Binding-site contacts:
Ligand atom C27 contacts residue PHE54 of chain 2.A at 4.2 Å (hydrophobic).
Ligand atom C5 contacts residue VAL95 of chain 2.A at 3.7 Å (hydrophobic).
Ligand atom C2 contacts residue PHE86 of chain 2.A at 3.6 Å (hydrophobic).
Ligand atom C5 contacts residue PHE116 of chain 2.A at 3.6 Å (hydrophobic).
Ligand atom C4 contacts residue VAL84 of chain 2.A at 4.2 Å (hydrophobic).
Ligand atom C25 contacts residue TYR55 of chain 2.A at 4.0 Å (hydrophobic).
Ligand atom C19 contacts residue VAL84 of chain 2.A at 3.8 Å (hydrophobic).
Ligand atom C27 contacts residue HIS38 of chain 2.A at 2.8 Å.
Ligand atom C19 contacts residue PHE116 of chain 2.A at 4.2 Å (hydrophobic).
Ligand atom C13 contacts residue HIS38 of chain 2.A at 3.3 Å.
Ligand atom C11 contacts residue VAL84 of chain 2.A at 3.9 Å (hydrophobic).
Ligand atom C4 contacts residue HIS38 of chain 2.A at 3.5 Å.
Ligand atom C24 contacts residue LEU63 of chain 2.A at 4.1 Å (hydrophobic).
Ligand atom C25 contacts residue LEU18 of chain 2.A at 3.8 Å (hydrophobic).
Ligand atom O1 contacts residue PHE86 of chain 2.A at 4.2 Å.
Ligand atom O26 contacts residue ASN99 of chain 2.A at 3.0 Å (h-bond).
Ligand atom C19 contacts residue PRO97 of chain 2.A at 3.6 Å (hydrophobic).
Ligand atom C18 contacts residue PHE82 of chain 2.A at 3.8 Å (hydrophobic).
Ligand atom C18 contacts residue HIS38 of chain 2.A at 3.8 Å.
Ligand atom C18 contacts residue PRO97 of chain 2.A at 3.7 Å (hydrophobic).
Ligand atom C10 contacts residue PHE86 of chain 2.A at 4.0 Å (hydrophobic).
Ligand atom C6 contacts residue PHE116 of chain 2.A at 3.8 Å (hydrophobic).
Ligand atom C26 contacts residue ASN99 of chain 2.A at 4.2 Å.
Ligand atom C1 contacts residue VAL95 of chain 2.A at 3.8 Å (hydrophobic).
Ligand atom C26 contacts residue TYR14 of chain 2.A at 3.4 Å (hydrophobic).
Ligand atom O26 contacts residue MET112 of chain 2.A at 3.9 Å.
Ligand atom C25 contacts residue TYR14 of chain 2.A at 3.4 Å (hydrophobic).
Ligand atom C18 contacts residue VAL84 of chain 2.A at 4.2 Å (hydrophobic).
Ligand atom O26 contacts residue TYR14 of chain 2.A at 2.7 Å (h-bond).
Ligand atom C13 contacts residue VAL84 of chain 2.A at 3.6 Å (hydrophobic).
Ligand atom C19 contacts residue HIS38 of chain 2.A at 3.1 Å.
Ligand atom C12 contacts residue HIS38 of chain 2.A at 4.1 Å.
Ligand atom C12 contacts residue VAL84 of chain 2.A at 3.8 Å (hydrophobic).
Ligand atom O26 contacts residue PHE82 of chain 2.A at 3.9 Å.
Ligand atom C16 contacts residue VAL84 of chain 2.A at 4.0 Å (hydrophobic).
Ligand atom C6 contacts residue VAL95 of chain 2.A at 3.5 Å (hydrophobic).
Ligand atom C5 contacts residue HIS38 of chain 2.A at 3.6 Å.
Ligand atom C3 contacts residue PHE86 of chain 2.A at 3.9 Å (hydrophobic).
Ligand atom C17 contacts residue HIS38 of chain 2.A at 3.9 Å.
Ligand atom C1 contacts residue PHE86 of chain 2.A at 4.2 Å (hydrophobic).

Sequence of chain 2.A:
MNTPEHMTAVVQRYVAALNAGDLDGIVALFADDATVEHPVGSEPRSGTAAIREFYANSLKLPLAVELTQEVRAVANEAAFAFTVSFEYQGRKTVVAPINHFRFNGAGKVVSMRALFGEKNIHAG

This protein binds this small molecule.
Small molecule (SMILES): C[C@]12CCc3c(ccc4cc(O)ccc34)[C@@H]1CCC2=O